Binding-site contacts:
Ligand atom C8 contacts residue SER207 of chain 1.A at 3.2 Å.
Ligand atom C2 contacts residue SER188 of chain 1.A at 1.4 Å.
Ligand atom F3 contacts residue GLY186 of chain 1.A at 3.6 Å.
Ligand atom C5 contacts residue VAL209 of chain 1.A at 3.5 Å (hydrophobic).
Ligand atom N5 contacts residue HIS45 of chain 1.A at 3.0 Å (h-bond).
Ligand atom S1 contacts residue VAL209 of chain 1.A at 3.5 Å (h-bond).
Ligand atom O1 contacts residue ASP187 of chain 1.A at 3.1 Å (salt-bridge).
Ligand atom O4 contacts residue ARG211 of chain 1.A at 3.0 Å (salt-bridge).
Ligand atom C4 contacts residue SER188 of chain 1.A at 3.3 Å.
Ligand atom F2 contacts residue CYS30 of chain 1.A at 3.5 Å.
Ligand atom O1 contacts residue SER188 of chain 1.A at 2.3 Å (h-bond).
Ligand atom O1 contacts residue GLN185 of chain 1.A at 3.4 Å.
Ligand atom C6 contacts residue SER188 of chain 1.A at 3.3 Å.
Ligand atom O4 contacts residue VAL209 of chain 1.A at 3.1 Å (h-bond).
Ligand atom C1 contacts residue HIS45 of chain 1.A at 3.5 Å.
Ligand atom F3 contacts residue GLN185 of chain 1.A at 3.6 Å.
Ligand atom O2 contacts residue GLN185 of chain 1.A at 3.2 Å (h-bond).
Ligand atom F1 contacts residue HIS45 of chain 1.A at 2.8 Å.
Ligand atom C5 contacts residue CYS184 of chain 1.A at 3.7 Å (hydrophobic).
Ligand atom C1 contacts residue SER188 of chain 1.A at 2.4 Å.
Ligand atom N1 contacts residue HIS45 of chain 1.A at 3.6 Å.
Ligand atom F3 contacts residue SER188 of chain 1.A at 3.6 Å.
Ligand atom C7 contacts residue SER207 of chain 1.A at 3.7 Å.
Ligand atom C4 contacts residue CYS184 of chain 1.A at 3.6 Å (hydrophobic).
Ligand atom C9 contacts residue PHE208 of chain 1.A at 3.5 Å (hydrophobic).
Ligand atom O3 contacts residue PHE208 of chain 1.A at 3.0 Å.
Ligand atom C5 contacts residue GLN185 of chain 1.A at 3.7 Å.
Ligand atom N1 contacts residue SER188 of chain 1.A at 2.6 Å (h-bond).
Ligand atom N4 contacts residue VAL209 of chain 1.A at 2.9 Å (h-bond).
Ligand atom O1 contacts residue GLY186 of chain 1.A at 2.6 Å (h-bond).
Ligand atom N1 contacts residue SER207 of chain 1.A at 3.2 Å (h-bond).
Ligand atom F1 contacts residue SER188 of chain 1.A at 2.8 Å.
Ligand atom C3 contacts residue SER188 of chain 1.A at 2.4 Å.
Ligand atom C6 contacts residue THR206 of chain 1.A at 3.6 Å.
Ligand atom C19 contacts residue PHE208 of chain 1.A at 3.5 Å (hydrophobic).
Ligand atom N5 contacts residue ARG49 of chain 1.A at 3.7 Å.
Ligand atom O3 contacts residue VAL209 of chain 1.A at 3.0 Å (h-bond).
Ligand atom F2 contacts residue HIS45 of chain 1.A at 3.7 Å.
Ligand atom C15 contacts residue HIS45 of chain 1.A at 3.7 Å.
Ligand atom F2 contacts residue SER188 of chain 1.A at 2.8 Å.

Sequence of chain 1.A:
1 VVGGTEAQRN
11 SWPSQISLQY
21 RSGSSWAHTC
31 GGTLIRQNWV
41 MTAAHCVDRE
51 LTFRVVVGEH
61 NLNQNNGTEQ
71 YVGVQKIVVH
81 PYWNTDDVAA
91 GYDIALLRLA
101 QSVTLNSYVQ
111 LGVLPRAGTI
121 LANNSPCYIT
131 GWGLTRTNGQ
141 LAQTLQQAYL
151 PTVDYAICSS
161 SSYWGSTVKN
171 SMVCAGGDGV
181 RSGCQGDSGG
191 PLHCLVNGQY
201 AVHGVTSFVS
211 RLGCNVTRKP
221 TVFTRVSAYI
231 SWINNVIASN

A protein and the small-molecule ligand that binds it are described below.
Small molecule (SMILES): CC(C)[C@H](NC(=O)Cn1c(-c2ccc(N)cc2)ncc(NS(C)(=O)=O)c1=O)C(=O)C(F)(F)F